Binding-site contacts:
Ligand atom C15 contacts residue PHE94 of chain 1.A at 3.4 Å (hydrophobic).
Ligand atom C2 contacts residue ILE249 of chain 1.A at 3.7 Å (hydrophobic).
Ligand atom O2 contacts residue GLU173 of chain 1.A at 3.9 Å.
Ligand atom C7 contacts residue TRP246 of chain 1.A at 3.9 Å (hydrophobic).
Ligand atom C5 contacts residue ILE253 of chain 1.A at 3.9 Å (hydrophobic).
Ligand atom C10 contacts residue SER102 of chain 1.A at 3.7 Å.
Ligand atom O2 contacts residue LEU257 of chain 1.A at 3.1 Å (h-bond).
Ligand atom C21 contacts residue ILE250 of chain 1.A at 3.5 Å (hydrophobic).
Ligand atom C18 contacts residue PHE67 of chain 1.A at 3.4 Å (hydrophobic).
Ligand atom C4 contacts residue THR98 of chain 1.A at 3.8 Å.
Ligand atom C4 contacts residue ILE253 of chain 1.A at 3.6 Å (hydrophobic).
Ligand atom C23 contacts residue ASP177 of chain 1.A at 3.0 Å.
Ligand atom C10 contacts residue THR98 of chain 1.A at 3.6 Å.
Ligand atom C13 contacts residue ILE253 of chain 1.A at 3.7 Å (hydrophobic).
Ligand atom O1 contacts residue PHE94 of chain 1.A at 3.3 Å.
Ligand atom C22 contacts residue ASN184 of chain 1.A at 3.3 Å.
Ligand atom C7 contacts residue PHE67 of chain 1.A at 3.7 Å (hydrophobic).
Ligand atom C23 contacts residue ILE256 of chain 1.A at 3.6 Å (hydrophobic).
Ligand atom C19 contacts residue MET97 of chain 1.A at 3.5 Å (hydrophobic).
Ligand atom O2 contacts residue ILE256 of chain 1.A at 3.2 Å.
Ligand atom C16 contacts residue LEU149 of chain 1.A at 3.3 Å (hydrophobic).
Ligand atom F1 contacts residue VAL276 of chain 1.A at 3.7 Å.
Ligand atom C20 contacts residue PHE180 of chain 1.A at 3.5 Å (hydrophobic).
Ligand atom O2 contacts residue ASP177 of chain 1.A at 3.1 Å (salt-bridge).
Ligand atom O3 contacts residue ASP177 of chain 1.A at 3.6 Å.
Ligand atom O3 contacts residue GLU173 of chain 1.A at 3.3 Å (salt-bridge).
Ligand atom O2 contacts residue ILE253 of chain 1.A at 3.5 Å (h-bond).
Ligand atom O1 contacts residue THR98 of chain 1.A at 3.1 Å (h-bond).
Ligand atom C9 contacts residue PHE94 of chain 1.A at 3.3 Å (hydrophobic).
Ligand atom C1 contacts residue ILE249 of chain 1.A at 3.6 Å (hydrophobic).
Ligand atom C20 contacts residue SER102 of chain 1.A at 3.3 Å.
Ligand atom C15 contacts residue ILE253 of chain 1.A at 3.8 Å (hydrophobic).
Ligand atom C12 contacts residue ASP177 of chain 1.A at 3.2 Å.
Ligand atom C11 contacts residue ILE249 of chain 1.A at 3.5 Å (hydrophobic).
Ligand atom C8 contacts residue ILE249 of chain 1.A at 3.8 Å (hydrophobic).
Ligand atom C22 contacts residue PHE180 of chain 1.A at 3.8 Å (hydrophobic).
Ligand atom C22 contacts residue ILE105 of chain 1.A at 3.6 Å (hydrophobic).
Ligand atom C14 contacts residue LEU149 of chain 1.A at 3.8 Å (hydrophobic).
Ligand atom F1 contacts residue MET97 of chain 1.A at 2.6 Å.
Ligand atom C17 contacts residue PHE180 of chain 1.A at 3.6 Å (hydrophobic).

Sequence of chain 1.A:
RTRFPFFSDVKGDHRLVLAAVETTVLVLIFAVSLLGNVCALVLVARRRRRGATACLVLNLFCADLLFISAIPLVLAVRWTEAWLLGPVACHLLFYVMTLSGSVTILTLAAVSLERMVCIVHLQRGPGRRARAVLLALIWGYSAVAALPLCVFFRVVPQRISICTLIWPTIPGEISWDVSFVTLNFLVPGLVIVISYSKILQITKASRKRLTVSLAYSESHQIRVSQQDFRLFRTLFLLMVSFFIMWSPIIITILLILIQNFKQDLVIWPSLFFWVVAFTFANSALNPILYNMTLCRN

This small molecule binds to this protein.
Small molecule (SMILES): Cc1ccc(-c2ccc(F)cc2COc2ccc(CCC(=O)O)cc2)cc1